A protein and the small-molecule ligand that binds it are described below.
Small molecule (SMILES): CC(=O)N[C@@H]1[C@@H](O)[C@H](O)[C@@H](CO)O[C@H]1O

Sequence of chain 1.F:
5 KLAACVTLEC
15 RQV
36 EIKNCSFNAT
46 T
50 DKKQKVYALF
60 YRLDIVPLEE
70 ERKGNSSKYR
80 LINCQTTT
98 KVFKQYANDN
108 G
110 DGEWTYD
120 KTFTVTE

Binding-site contacts:
Ligand atom C8 contacts residue SER41 of chain 1.F at 4.0 Å.
Ligand atom N2 contacts residue ASN43 of chain 1.F at 2.8 Å (h-bond).
Ligand atom C8 contacts residue LEU12 of chain 1.F at 4.4 Å (hydrophobic).
Ligand atom O5 contacts residue ASN43 of chain 1.F at 2.4 Å (h-bond).
Ligand atom C7 contacts residue ASN43 of chain 1.F at 3.3 Å.
Ligand atom C8 contacts residue THR11 of chain 1.F at 3.5 Å.
Ligand atom C8 contacts residue ASN43 of chain 1.F at 4.4 Å.
Ligand atom C8 contacts residue PHE42 of chain 1.F at 4.1 Å (hydrophobic).
Ligand atom C3 contacts residue ASN43 of chain 1.F at 3.8 Å.
Ligand atom C8 contacts residue GLU13 of chain 1.F at 4.4 Å.
Ligand atom C2 contacts residue ASN43 of chain 1.F at 2.5 Å.
Ligand atom C1 contacts residue ASN43 of chain 1.F at 1.4 Å.
Ligand atom C5 contacts residue ASN43 of chain 1.F at 3.7 Å.
Ligand atom O7 contacts residue ASN43 of chain 1.F at 3.5 Å (h-bond).
Ligand atom C4 contacts residue ASN43 of chain 1.F at 4.3 Å.